Binding-site contacts:
Ligand atom O7 contacts residue ASN310 of chain 1.A at 4.2 Å.
Ligand atom C8 contacts residue ASN310 of chain 1.A at 4.4 Å.
Ligand atom C1 contacts residue ASN310 of chain 1.A at 1.4 Å.
Ligand atom C5 contacts residue ASN310 of chain 1.A at 3.5 Å.
Ligand atom O5 contacts residue ASN310 of chain 1.A at 2.3 Å (h-bond).
Ligand atom C4 contacts residue ASN310 of chain 1.A at 4.3 Å.
Ligand atom N2 contacts residue ASN310 of chain 1.A at 3.1 Å (h-bond).
Ligand atom C2 contacts residue ASN310 of chain 1.A at 2.7 Å.
Ligand atom C3 contacts residue ASN310 of chain 1.A at 3.9 Å.
Ligand atom C7 contacts residue ASN310 of chain 1.A at 3.8 Å.

A protein and the small-molecule ligand that binds it are described below.
Small molecule (SMILES): CC(=O)N[C@@H]1[C@@H](O)[C@H](O)[C@@H](CO)O[C@H]1O

Sequence of chain 1.A:
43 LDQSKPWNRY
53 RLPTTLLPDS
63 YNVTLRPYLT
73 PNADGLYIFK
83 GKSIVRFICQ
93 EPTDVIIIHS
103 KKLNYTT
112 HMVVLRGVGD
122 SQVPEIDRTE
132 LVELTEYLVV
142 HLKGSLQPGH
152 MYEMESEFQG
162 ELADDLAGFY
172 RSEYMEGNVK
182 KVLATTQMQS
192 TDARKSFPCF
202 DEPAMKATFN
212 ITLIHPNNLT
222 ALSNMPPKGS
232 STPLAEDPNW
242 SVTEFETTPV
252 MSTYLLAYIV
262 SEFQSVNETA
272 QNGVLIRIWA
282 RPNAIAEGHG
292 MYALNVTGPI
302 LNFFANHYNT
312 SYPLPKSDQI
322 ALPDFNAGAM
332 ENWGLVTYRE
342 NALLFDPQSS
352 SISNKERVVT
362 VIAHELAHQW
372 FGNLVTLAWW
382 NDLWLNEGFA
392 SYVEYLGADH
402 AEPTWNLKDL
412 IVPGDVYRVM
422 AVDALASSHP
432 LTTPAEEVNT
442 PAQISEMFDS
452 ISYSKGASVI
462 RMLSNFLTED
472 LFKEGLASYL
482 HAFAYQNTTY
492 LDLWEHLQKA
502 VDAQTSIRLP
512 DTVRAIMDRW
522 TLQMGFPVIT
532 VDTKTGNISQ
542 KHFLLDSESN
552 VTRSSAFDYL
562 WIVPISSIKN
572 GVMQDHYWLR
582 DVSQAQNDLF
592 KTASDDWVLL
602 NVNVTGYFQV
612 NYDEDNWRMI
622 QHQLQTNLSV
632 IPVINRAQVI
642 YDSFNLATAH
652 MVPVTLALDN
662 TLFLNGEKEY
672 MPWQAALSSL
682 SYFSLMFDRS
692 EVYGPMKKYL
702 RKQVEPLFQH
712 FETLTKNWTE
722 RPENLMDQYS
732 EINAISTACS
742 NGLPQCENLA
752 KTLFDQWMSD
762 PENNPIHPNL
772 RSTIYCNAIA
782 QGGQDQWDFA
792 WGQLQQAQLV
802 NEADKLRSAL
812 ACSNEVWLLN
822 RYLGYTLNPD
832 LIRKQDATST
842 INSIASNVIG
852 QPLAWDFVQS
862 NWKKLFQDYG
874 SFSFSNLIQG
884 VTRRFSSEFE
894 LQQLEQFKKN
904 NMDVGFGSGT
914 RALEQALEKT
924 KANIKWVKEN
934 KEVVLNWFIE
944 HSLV